Binding-site contacts:
Ligand atom C24 contacts residue SER20 of chain 1.A at 3.6 Å.
Ligand atom C19 contacts residue LEU144 of chain 1.A at 3.4 Å (hydrophobic).
Ligand atom C17 contacts residue LEU144 of chain 1.A at 3.6 Å (hydrophobic).
Ligand atom C12 contacts residue LEU144 of chain 1.A at 3.5 Å (hydrophobic).
Ligand atom C11 contacts residue ASP96 of chain 1.A at 3.6 Å.
Ligand atom C25 contacts residue SER20 of chain 1.A at 3.7 Å.
Ligand atom N2 contacts residue VAL92 of chain 1.A at 3.2 Å (h-bond).
Ligand atom C6 contacts residue SER99 of chain 1.A at 3.1 Å.
Ligand atom O contacts residue ASP96 of chain 1.A at 3.0 Å (salt-bridge).
Ligand atom N3 contacts residue PHE91 of chain 1.A at 3.6 Å.
Ligand atom C17 contacts residue ASP90 of chain 1.A at 3.2 Å.
Ligand atom C24 contacts residue ASP159 of chain 1.A at 3.4 Å.
Ligand atom N3 contacts residue LEU144 of chain 1.A at 3.5 Å.
Ligand atom N4 contacts residue LEU144 of chain 1.A at 3.2 Å.
Ligand atom C26 contacts residue ASN142 of chain 1.A at 3.4 Å.
Ligand atom C23 contacts residue ASP159 of chain 1.A at 3.0 Å.
Ligand atom C15 contacts residue GLY94 of chain 1.A at 3.4 Å.
Ligand atom N2 contacts residue LEU144 of chain 1.A at 3.8 Å.
Ligand atom C13 contacts residue VAL92 of chain 1.A at 3.6 Å (hydrophobic).
Ligand atom C17 contacts residue ALA39 of chain 1.A at 3.5 Å (hydrophobic).
Ligand atom C9 contacts residue ASP96 of chain 1.A at 3.8 Å.
Ligand atom C23 contacts residue VAL26 of chain 1.A at 3.4 Å (hydrophobic).
Ligand atom C18 contacts residue ALA39 of chain 1.A at 3.6 Å (hydrophobic).
Ligand atom C8 contacts residue LEU18 of chain 1.A at 3.0 Å (hydrophobic).
Ligand atom C22 contacts residue VAL26 of chain 1.A at 3.8 Å (hydrophobic).
Ligand atom N3 contacts residue VAL92 of chain 1.A at 3.0 Å (h-bond).
Ligand atom C25 contacts residue ASN142 of chain 1.A at 3.3 Å.
Ligand atom C14 contacts residue PHE91 of chain 1.A at 3.6 Å (hydrophobic).
Ligand atom C18 contacts residue LEU144 of chain 1.A at 3.6 Å (hydrophobic).
Ligand atom O contacts residue THR95 of chain 1.A at 3.4 Å.
Ligand atom C23 contacts residue ASN142 of chain 1.A at 3.8 Å.
Ligand atom S contacts residue ALA141 of chain 1.A at 3.6 Å (h-bond).
Ligand atom N2 contacts residue PHE91 of chain 1.A at 3.6 Å.
Ligand atom C24 contacts residue ASN142 of chain 1.A at 3.5 Å.
Ligand atom C16 contacts residue LEU144 of chain 1.A at 3.2 Å (hydrophobic).
Ligand atom C27 contacts residue ASN142 of chain 1.A at 3.7 Å.
Ligand atom C21 contacts residue VAL26 of chain 1.A at 3.7 Å (hydrophobic).
Ligand atom C14 contacts residue VAL92 of chain 1.A at 3.2 Å (hydrophobic).
Ligand atom C17 contacts residue VAL92 of chain 1.A at 3.7 Å (hydrophobic).
Ligand atom O contacts residue SER99 of chain 1.A at 3.4 Å (h-bond).

Sequence of chain 1.A:
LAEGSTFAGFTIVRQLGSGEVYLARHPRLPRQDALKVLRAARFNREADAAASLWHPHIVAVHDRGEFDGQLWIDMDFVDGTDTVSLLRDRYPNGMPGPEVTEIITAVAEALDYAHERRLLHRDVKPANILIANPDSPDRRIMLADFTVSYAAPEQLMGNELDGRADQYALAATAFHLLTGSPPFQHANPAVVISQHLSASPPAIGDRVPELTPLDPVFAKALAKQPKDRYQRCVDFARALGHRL

The protein below binds the small molecule below.
Small molecule (SMILES): O=C(c1ccc(Nc2nccc(-c3cc4ccccc4s3)n2)cc1)N1CCC(N2CCCC2)CC1